Binding-site contacts:
Ligand atom O5 contacts residue ASN714 of chain 1.A at 2.4 Å (h-bond).
Ligand atom C7 contacts residue ASN714 of chain 1.A at 3.2 Å.
Ligand atom C8 contacts residue THR713 of chain 1.A at 4.5 Å.
Ligand atom N2 contacts residue ASN714 of chain 1.A at 2.9 Å (h-bond).
Ligand atom O7 contacts residue ASN714 of chain 1.A at 3.2 Å (h-bond).
Ligand atom O6 contacts residue GLN923 of chain 1.A at 3.9 Å.
Ligand atom C8 contacts residue ASN714 of chain 1.A at 4.4 Å.
Ligand atom C5 contacts residue ASN714 of chain 1.A at 3.7 Å.
Ligand atom C2 contacts residue ASN714 of chain 1.A at 2.4 Å.
Ligand atom O7 contacts residue GLN1068 of chain 1.A at 3.1 Å (h-bond).
Ligand atom O5 contacts residue GLN1068 of chain 1.A at 4.2 Å.
Ligand atom C3 contacts residue LEU919 of chain 1.A at 4.3 Å (hydrophobic).
Ligand atom C5 contacts residue LEU919 of chain 1.A at 4.1 Å (hydrophobic).
Ligand atom C1 contacts residue GLN1068 of chain 1.A at 4.3 Å.
Ligand atom C1 contacts residue ASN714 of chain 1.A at 1.4 Å.
Ligand atom C7 contacts residue GLN1068 of chain 1.A at 4.2 Å.
Ligand atom C2 contacts residue GLN1068 of chain 1.A at 4.5 Å.
Ligand atom O4 contacts residue LEU919 of chain 1.A at 4.1 Å.
Ligand atom C3 contacts residue ASN714 of chain 1.A at 3.8 Å.
Ligand atom C1 contacts residue LEU919 of chain 1.A at 4.4 Å (hydrophobic).
Ligand atom C4 contacts residue ASN714 of chain 1.A at 4.2 Å.
Ligand atom C5 contacts residue GLN923 of chain 1.A at 4.5 Å.

The protein below binds the small molecule below.
Small molecule (SMILES): CC(=O)N[C@@H]1[C@@H](O)[C@H](O)[C@@H](CO)O[C@H]1O

Sequence of chain 1.A:
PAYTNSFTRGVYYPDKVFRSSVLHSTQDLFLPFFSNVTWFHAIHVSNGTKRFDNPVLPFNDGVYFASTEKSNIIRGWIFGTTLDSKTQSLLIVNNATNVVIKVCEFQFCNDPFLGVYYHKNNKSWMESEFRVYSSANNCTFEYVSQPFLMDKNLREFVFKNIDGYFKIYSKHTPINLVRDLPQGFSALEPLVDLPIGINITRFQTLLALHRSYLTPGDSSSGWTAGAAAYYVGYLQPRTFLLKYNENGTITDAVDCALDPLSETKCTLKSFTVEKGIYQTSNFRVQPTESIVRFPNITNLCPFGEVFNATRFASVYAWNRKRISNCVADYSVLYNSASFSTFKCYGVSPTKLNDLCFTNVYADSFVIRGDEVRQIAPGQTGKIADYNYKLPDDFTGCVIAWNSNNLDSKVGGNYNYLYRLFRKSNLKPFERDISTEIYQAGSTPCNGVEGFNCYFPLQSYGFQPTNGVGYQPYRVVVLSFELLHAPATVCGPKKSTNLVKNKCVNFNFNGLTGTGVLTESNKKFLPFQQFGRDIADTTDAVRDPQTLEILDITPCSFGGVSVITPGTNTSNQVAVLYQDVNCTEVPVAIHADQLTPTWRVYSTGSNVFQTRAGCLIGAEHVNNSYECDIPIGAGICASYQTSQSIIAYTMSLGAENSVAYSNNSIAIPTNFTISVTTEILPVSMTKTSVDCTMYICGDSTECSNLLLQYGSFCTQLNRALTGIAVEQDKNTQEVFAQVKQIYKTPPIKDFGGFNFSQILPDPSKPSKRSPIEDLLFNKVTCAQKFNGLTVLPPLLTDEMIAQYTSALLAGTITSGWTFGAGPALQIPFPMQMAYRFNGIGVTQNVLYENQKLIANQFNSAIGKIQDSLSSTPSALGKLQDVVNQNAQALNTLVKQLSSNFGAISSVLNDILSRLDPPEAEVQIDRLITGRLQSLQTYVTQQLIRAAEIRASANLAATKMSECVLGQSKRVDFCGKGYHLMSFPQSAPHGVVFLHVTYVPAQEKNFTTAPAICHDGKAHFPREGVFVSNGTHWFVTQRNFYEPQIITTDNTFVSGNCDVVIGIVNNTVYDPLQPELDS